Binding-site contacts:
Ligand atom O35 contacts residue HIS43 of chain 1.B at 3.3 Å.
Ligand atom N22 contacts residue GLY46 of chain 1.B at 3.5 Å.
Ligand atom C30 contacts residue ILE49 of chain 1.B at 3.7 Å (hydrophobic).
Ligand atom C15 contacts residue O4B1 of chain 1.Q at 3.4 Å.
Ligand atom C82 contacts residue GLN60 of chain 1.B at 3.5 Å.
Ligand atom C24 contacts residue MET42 of chain 1.B at 3.5 Å (hydrophobic).
Ligand atom C44 contacts residue O4B1 of chain 1.R at 3.6 Å.
Ligand atom O48 contacts residue HIS43 of chain 1.B at 2.9 Å (h-bond).
Ligand atom N22 contacts residue MET42 of chain 1.B at 2.9 Å (h-bond).
Ligand atom C47 contacts residue HIS43 of chain 1.B at 3.5 Å.
Ligand atom C6 contacts residue VAL81 of chain 1.B at 3.4 Å (hydrophobic).
Ligand atom C39 contacts residue O4B1 of chain 1.R at 3.6 Å.
Ligand atom CL3 contacts residue LEU87 of chain 1.B at 3.4 Å.
Ligand atom C45 contacts residue O4B1 of chain 1.R at 3.6 Å.
Ligand atom C90 contacts residue NA1 of chain 1.V at 3.8 Å.
Ligand atom C73 contacts residue GLN60 of chain 1.B at 3.6 Å.
Ligand atom C90 contacts residue O4B1 of chain 1.Q at 3.4 Å.
Ligand atom CL2 contacts residue LEU87 of chain 1.B at 3.5 Å.
Ligand atom C52 contacts residue O4B1 of chain 1.R at 3.7 Å.
Ligand atom C31 contacts residue LEU45 of chain 1.B at 3.8 Å (hydrophobic).
Ligand atom C80 contacts residue VAL81 of chain 1.B at 3.8 Å (hydrophobic).
Ligand atom C55 contacts residue O4B1 of chain 1.R at 3.8 Å.
Ligand atom O35 contacts residue O4B1 of chain 1.R at 3.4 Å.
Ligand atom C84 contacts residue TYR55 of chain 1.B at 3.7 Å (hydrophobic).
Ligand atom CL1 contacts residue MET42 of chain 1.B at 3.4 Å.
Ligand atom C44 contacts residue O4B1 of chain 1.Q at 3.8 Å.
Ligand atom C31 contacts residue GLY46 of chain 1.B at 3.4 Å.
Ligand atom C86 contacts residue GLY46 of chain 1.B at 3.6 Å.
Ligand atom C28 contacts residue ILE49 of chain 1.B at 3.7 Å (hydrophobic).
Ligand atom C42 contacts residue O4B1 of chain 1.R at 3.7 Å.
Ligand atom C31 contacts residue MET42 of chain 1.B at 3.5 Å (hydrophobic).
Ligand atom C24 contacts residue GLY46 of chain 1.B at 3.6 Å.
Ligand atom C26 contacts residue VAL81 of chain 1.B at 3.6 Å (hydrophobic).
Ligand atom O76 contacts residue MET50 of chain 1.B at 3.5 Å.
Ligand atom O35 contacts residue MET42 of chain 1.B at 3.8 Å.
Ligand atom CL3 contacts residue ILE49 of chain 1.B at 3.7 Å.
Ligand atom O78 contacts residue O4B1 of chain 1.R at 3.2 Å.
Ligand atom CL2 contacts residue PRO84 of chain 1.B at 3.5 Å.
Ligand atom C4 contacts residue VAL81 of chain 1.B at 3.7 Å (hydrophobic).
Ligand atom C38 contacts residue O4B1 of chain 1.R at 3.4 Å.

Sequence of chain 1.B:
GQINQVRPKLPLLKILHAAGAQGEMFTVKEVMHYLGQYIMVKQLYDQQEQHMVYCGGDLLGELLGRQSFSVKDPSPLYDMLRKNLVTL

This small molecule binds to this protein.
Small molecule (SMILES): C[C@@H](c1ccc(Cl)cc1Cl)n1cnc(-c2ccccc2)c1-c1c(C(=O)Nc2cc(C(=O)O)ccc2N2CCC(N3CCCOC3=O)CC2)[nH]c2cc(Cl)ccc12